Sequence of chain 1.C:
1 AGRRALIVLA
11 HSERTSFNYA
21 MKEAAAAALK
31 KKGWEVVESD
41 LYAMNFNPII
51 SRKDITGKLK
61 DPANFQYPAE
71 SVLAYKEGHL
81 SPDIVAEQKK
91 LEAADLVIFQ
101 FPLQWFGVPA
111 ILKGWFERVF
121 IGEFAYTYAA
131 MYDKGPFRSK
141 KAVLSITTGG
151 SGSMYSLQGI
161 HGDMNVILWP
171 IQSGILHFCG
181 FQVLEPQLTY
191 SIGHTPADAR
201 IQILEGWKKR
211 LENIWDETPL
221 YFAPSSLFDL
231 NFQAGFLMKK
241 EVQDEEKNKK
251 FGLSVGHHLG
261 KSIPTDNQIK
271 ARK

Binding-site contacts:
Ligand atom C5 contacts residue FAD1 of chain 1.J at 3.7 Å.
Ligand atom C6 contacts residue HIS161 of chain 1.C at 4.1 Å.
Ligand atom O3 contacts residue GLY150 of chain 1.C at 4.2 Å.
Ligand atom C7 contacts residue MET154 of chain 1.C at 3.8 Å (hydrophobic).
Ligand atom C1 contacts residue TYR128 of chain 1.A at 3.9 Å (hydrophobic).
Ligand atom C12 contacts residue PHE178 of chain 1.A at 3.6 Å (hydrophobic).
Ligand atom C12 contacts residue HIS161 of chain 1.C at 3.2 Å.
Ligand atom C9 contacts residue PHE178 of chain 1.A at 3.5 Å (hydrophobic).
Ligand atom N2 contacts residue FAD1 of chain 1.J at 3.2 Å.
Ligand atom N1 contacts residue TYR128 of chain 1.A at 4.1 Å.
Ligand atom C2 contacts residue TYR128 of chain 1.A at 3.6 Å (hydrophobic).
Ligand atom C4 contacts residue TYR128 of chain 1.A at 3.4 Å (hydrophobic).
Ligand atom O1 contacts residue MET154 of chain 1.C at 3.7 Å.
Ligand atom C7 contacts residue GLY150 of chain 1.C at 3.8 Å.
Ligand atom C3 contacts residue GLY149 of chain 1.C at 4.2 Å.
Ligand atom C11 contacts residue TYR128 of chain 1.A at 3.2 Å (hydrophobic).
Ligand atom C1 contacts residue GLY150 of chain 1.C at 4.1 Å.
Ligand atom C6 contacts residue FAD1 of chain 1.J at 3.9 Å.
Ligand atom C6 contacts residue TYR128 of chain 1.A at 4.2 Å (hydrophobic).
Ligand atom O2 contacts residue TYR126 of chain 1.A at 4.1 Å.
Ligand atom C9 contacts residue TYR126 of chain 1.A at 3.7 Å (hydrophobic).
Ligand atom C2 contacts residue GLY150 of chain 1.C at 3.7 Å.
Ligand atom C9 contacts residue TRP105 of chain 1.C at 3.8 Å (hydrophobic).
Ligand atom C10 contacts residue FAD1 of chain 1.J at 3.5 Å.
Ligand atom O2 contacts residue FAD1 of chain 1.J at 3.5 Å (h-bond).
Ligand atom C10 contacts residue TYR126 of chain 1.A at 3.4 Å (hydrophobic).
Ligand atom N1 contacts residue GLY149 of chain 1.C at 3.6 Å.
Ligand atom C1 contacts residue HIS161 of chain 1.C at 4.0 Å.
Ligand atom O1 contacts residue GLY150 of chain 1.C at 3.9 Å.
Ligand atom N1 contacts residue GLY150 of chain 1.C at 3.6 Å (h-bond).
Ligand atom O3 contacts residue GLY149 of chain 1.C at 3.3 Å.
Ligand atom C12 contacts residue FAD1 of chain 1.J at 3.9 Å.
Ligand atom O2 contacts residue TYR128 of chain 1.A at 3.3 Å (h-bond).
Ligand atom C4 contacts residue FAD1 of chain 1.J at 3.8 Å.
Ligand atom C2 contacts residue GLY149 of chain 1.C at 3.9 Å.
Ligand atom C3 contacts residue TYR128 of chain 1.A at 3.3 Å (hydrophobic).
Ligand atom O1 contacts residue HIS161 of chain 1.C at 3.0 Å (h-bond).
Ligand atom C5 contacts residue TYR128 of chain 1.A at 4.2 Å (hydrophobic).
Ligand atom C8 contacts residue TYR128 of chain 1.A at 3.7 Å (hydrophobic).
Ligand atom C11 contacts residue GLY149 of chain 1.C at 4.0 Å.

The small molecule below binds the protein below.
Small molecule (SMILES): CC1=C(N2CC2)C(=O)C(CO)=C(N2CC2)C1=O

Sequence of chain 1.A:
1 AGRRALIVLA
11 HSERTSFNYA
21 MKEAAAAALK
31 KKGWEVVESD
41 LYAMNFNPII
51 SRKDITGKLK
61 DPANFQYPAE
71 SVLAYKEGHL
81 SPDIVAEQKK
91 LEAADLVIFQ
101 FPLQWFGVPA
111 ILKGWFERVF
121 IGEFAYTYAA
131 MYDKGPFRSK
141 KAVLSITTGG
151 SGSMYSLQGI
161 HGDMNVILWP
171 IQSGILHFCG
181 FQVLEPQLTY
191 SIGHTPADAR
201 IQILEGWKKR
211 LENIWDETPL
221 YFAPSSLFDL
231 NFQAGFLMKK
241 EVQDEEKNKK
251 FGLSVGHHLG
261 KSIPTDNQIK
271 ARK